A small-molecule ligand and the protein it binds are described below.
Small molecule (SMILES): CC(=O)N[C@H]1[C@H](O[C@H]2[C@H](O)[C@@H](NC(C)=O)CO[C@@H]2CO)O[C@H](CO)[C@@H](O)[C@@H]1O

Sequence of chain 1.B:
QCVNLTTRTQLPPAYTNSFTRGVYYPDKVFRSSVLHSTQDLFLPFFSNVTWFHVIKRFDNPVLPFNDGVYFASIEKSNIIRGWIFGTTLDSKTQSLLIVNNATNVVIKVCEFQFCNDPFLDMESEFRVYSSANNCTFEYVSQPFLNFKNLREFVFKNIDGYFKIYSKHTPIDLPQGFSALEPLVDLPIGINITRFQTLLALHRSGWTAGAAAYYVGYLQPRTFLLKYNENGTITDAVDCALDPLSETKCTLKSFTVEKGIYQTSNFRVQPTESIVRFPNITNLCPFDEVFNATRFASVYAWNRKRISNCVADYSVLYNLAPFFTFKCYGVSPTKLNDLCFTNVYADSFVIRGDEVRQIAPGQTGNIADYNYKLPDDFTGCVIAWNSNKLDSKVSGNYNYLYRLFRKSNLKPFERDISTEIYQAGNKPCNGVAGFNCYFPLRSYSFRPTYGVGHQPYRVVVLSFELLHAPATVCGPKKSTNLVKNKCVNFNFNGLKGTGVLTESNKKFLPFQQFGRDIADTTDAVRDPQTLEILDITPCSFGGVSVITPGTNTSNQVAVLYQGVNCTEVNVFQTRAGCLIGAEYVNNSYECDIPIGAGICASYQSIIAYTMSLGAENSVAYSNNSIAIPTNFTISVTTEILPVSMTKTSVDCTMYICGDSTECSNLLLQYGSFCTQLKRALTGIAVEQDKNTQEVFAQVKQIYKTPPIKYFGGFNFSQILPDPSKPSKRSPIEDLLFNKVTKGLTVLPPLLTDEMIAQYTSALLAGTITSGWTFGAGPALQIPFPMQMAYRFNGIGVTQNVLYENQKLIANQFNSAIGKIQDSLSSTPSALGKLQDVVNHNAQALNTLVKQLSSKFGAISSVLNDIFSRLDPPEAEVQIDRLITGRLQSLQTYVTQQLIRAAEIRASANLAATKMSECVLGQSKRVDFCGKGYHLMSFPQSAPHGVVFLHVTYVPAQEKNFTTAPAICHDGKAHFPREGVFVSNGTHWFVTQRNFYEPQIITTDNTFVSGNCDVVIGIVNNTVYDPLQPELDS

Binding-site contacts:
Ligand atom C1 contacts residue ASN697 of chain 1.B at 1.4 Å.
Ligand atom O5 contacts residue GLN1051 of chain 1.B at 4.3 Å.
Ligand atom C4 contacts residue ASN697 of chain 1.B at 4.2 Å.
Ligand atom O5 contacts residue ASN697 of chain 1.B at 2.4 Å (h-bond).
Ligand atom C7 contacts residue LEU902 of chain 1.B at 3.8 Å (hydrophobic).
Ligand atom C1 contacts residue GLN1051 of chain 1.B at 4.2 Å.
Ligand atom C5 contacts residue LEU902 of chain 1.B at 4.2 Å (hydrophobic).
Ligand atom C2 contacts residue GLN1051 of chain 1.B at 4.4 Å.
Ligand atom C3 contacts residue ASN697 of chain 1.B at 3.8 Å.
Ligand atom C7 contacts residue GLN1051 of chain 1.B at 4.1 Å.
Ligand atom C3 contacts residue LEU902 of chain 1.B at 4.0 Å (hydrophobic).
Ligand atom C8 contacts residue THR696 of chain 1.B at 4.3 Å.
Ligand atom C2 contacts residue ASN697 of chain 1.B at 2.5 Å.
Ligand atom C5 contacts residue ASN697 of chain 1.B at 3.7 Å.
Ligand atom O7 contacts residue GLN1051 of chain 1.B at 3.2 Å (h-bond).
Ligand atom O7 contacts residue ASN697 of chain 1.B at 3.3 Å (h-bond).
Ligand atom C4 contacts residue LEU902 of chain 1.B at 4.1 Å (hydrophobic).
Ligand atom C7 contacts residue ASN697 of chain 1.B at 3.3 Å.
Ligand atom N2 contacts residue LEU902 of chain 1.B at 4.2 Å.
Ligand atom O4 contacts residue LEU902 of chain 1.B at 3.6 Å.
Ligand atom O7 contacts residue LEU902 of chain 1.B at 3.4 Å.
Ligand atom N2 contacts residue ASN697 of chain 1.B at 2.9 Å (h-bond).
Ligand atom O6 contacts residue GLN906 of chain 1.B at 3.8 Å.
Ligand atom C2 contacts residue LEU902 of chain 1.B at 4.2 Å (hydrophobic).
Ligand atom C8 contacts residue ASN697 of chain 1.B at 4.4 Å.